Binding-site contacts:
Ligand atom C8 contacts residue ARG255 of chain 1.A at 3.9 Å.
Ligand atom O5 contacts residue GLN132 of chain 1.A at 4.3 Å.
Ligand atom C3 contacts residue ASN133 of chain 1.A at 3.7 Å.
Ligand atom O6 contacts residue ASN133 of chain 1.A at 4.2 Å.
Ligand atom C1 contacts residue ASN133 of chain 1.A at 1.4 Å.
Ligand atom O7 contacts residue EPE1 of chain 1.J at 3.4 Å.
Ligand atom C4 contacts residue ASN133 of chain 1.A at 4.0 Å.
Ligand atom C7 contacts residue EPE1 of chain 1.J at 4.3 Å.
Ligand atom C7 contacts residue ASN133 of chain 1.A at 4.2 Å.
Ligand atom C1 contacts residue ARG255 of chain 1.A at 4.3 Å.
Ligand atom C2 contacts residue ASN133 of chain 1.A at 2.8 Å.
Ligand atom O6 contacts residue GLN132 of chain 1.A at 4.2 Å.
Ligand atom C5 contacts residue ASN133 of chain 1.A at 3.1 Å.
Ligand atom N2 contacts residue ASN133 of chain 1.A at 3.2 Å (h-bond).
Ligand atom O5 contacts residue ASN133 of chain 1.A at 2.3 Å (h-bond).
Ligand atom C6 contacts residue ASN133 of chain 1.A at 4.2 Å.

The small molecule below binds the protein below.
Small molecule (SMILES): CC(=O)N[C@@H]1[C@@H](O)[C@H](O)[C@@H](CO)O[C@H]1O

Sequence of chain 1.A:
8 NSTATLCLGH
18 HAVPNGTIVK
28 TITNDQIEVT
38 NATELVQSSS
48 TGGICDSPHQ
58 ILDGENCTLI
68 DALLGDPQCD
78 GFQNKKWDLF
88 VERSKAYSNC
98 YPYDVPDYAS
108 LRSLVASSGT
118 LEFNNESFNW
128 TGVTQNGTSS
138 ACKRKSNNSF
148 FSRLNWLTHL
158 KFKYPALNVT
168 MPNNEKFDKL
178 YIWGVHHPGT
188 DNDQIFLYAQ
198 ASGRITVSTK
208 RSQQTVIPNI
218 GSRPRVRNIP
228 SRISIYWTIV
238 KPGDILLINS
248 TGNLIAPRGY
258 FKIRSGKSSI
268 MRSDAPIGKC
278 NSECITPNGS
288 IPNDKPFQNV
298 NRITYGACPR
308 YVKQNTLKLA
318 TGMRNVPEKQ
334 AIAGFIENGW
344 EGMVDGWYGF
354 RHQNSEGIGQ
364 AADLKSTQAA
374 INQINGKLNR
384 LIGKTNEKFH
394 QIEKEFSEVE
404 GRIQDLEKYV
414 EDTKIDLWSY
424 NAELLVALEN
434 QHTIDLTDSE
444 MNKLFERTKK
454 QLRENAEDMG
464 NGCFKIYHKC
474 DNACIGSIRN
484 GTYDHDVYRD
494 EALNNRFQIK